Sequence of chain 1.A:
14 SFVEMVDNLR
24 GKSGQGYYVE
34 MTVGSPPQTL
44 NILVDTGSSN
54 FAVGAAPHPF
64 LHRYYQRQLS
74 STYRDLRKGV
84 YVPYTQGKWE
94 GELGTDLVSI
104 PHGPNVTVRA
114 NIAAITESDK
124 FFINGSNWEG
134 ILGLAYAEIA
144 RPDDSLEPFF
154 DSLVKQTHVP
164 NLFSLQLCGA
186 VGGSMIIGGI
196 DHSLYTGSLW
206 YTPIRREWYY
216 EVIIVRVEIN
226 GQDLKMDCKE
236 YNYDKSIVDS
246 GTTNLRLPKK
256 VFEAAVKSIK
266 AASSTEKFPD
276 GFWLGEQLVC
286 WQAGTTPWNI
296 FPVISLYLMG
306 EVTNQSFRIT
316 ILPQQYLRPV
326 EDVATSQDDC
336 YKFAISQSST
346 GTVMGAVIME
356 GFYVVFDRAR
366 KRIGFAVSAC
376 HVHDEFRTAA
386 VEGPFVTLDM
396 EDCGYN

Binding-site contacts:
Ligand atom O70 contacts residue TYR87 of chain 1.A at 3.7 Å.
Ligand atom C29 contacts residue GLN28 of chain 1.A at 3.7 Å.
Ligand atom O70 contacts residue THR88 of chain 1.A at 3.3 Å.
Ligand atom C63 contacts residue ILE142 of chain 1.A at 3.5 Å (hydrophobic).
Ligand atom O76 contacts residue THR248 of chain 1.A at 2.9 Å (h-bond).
Ligand atom C10 contacts residue GLY246 of chain 1.A at 3.7 Å.
Ligand atom C27 contacts residue GLY27 of chain 1.A at 3.7 Å.
Ligand atom C40 contacts residue ASP244 of chain 1.A at 3.4 Å.
Ligand atom O54 contacts residue THR88 of chain 1.A at 3.0 Å (h-bond).
Ligand atom C20 contacts residue TRP131 of chain 1.A at 3.8 Å (hydrophobic).
Ligand atom C47 contacts residue GLY50 of chain 1.A at 3.5 Å.
Ligand atom C60 contacts residue GLY50 of chain 1.A at 3.7 Å.
Ligand atom O54 contacts residue TYR87 of chain 1.A at 3.2 Å.
Ligand atom C31 contacts residue LEU46 of chain 1.A at 3.6 Å (hydrophobic).
Ligand atom N8 contacts residue THR247 of chain 1.A at 3.6 Å.
Ligand atom C12 contacts residue ASP48 of chain 1.A at 3.8 Å.
Ligand atom C29 contacts residue GLY29 of chain 1.A at 3.5 Å.
Ligand atom C29 contacts residue GLY246 of chain 1.A at 3.6 Å.
Ligand atom N8 contacts residue GLY246 of chain 1.A at 2.9 Å (h-bond).
Ligand atom C44 contacts residue ASP244 of chain 1.A at 3.2 Å.
Ligand atom C49 contacts residue THR88 of chain 1.A at 3.7 Å.
Ligand atom O42 contacts residue GLY246 of chain 1.A at 3.6 Å.
Ligand atom O75 contacts residue GLN89 of chain 1.A at 3.8 Å.
Ligand atom C36 contacts residue GLN89 of chain 1.A at 3.5 Å.
Ligand atom C15 contacts residue GLY246 of chain 1.A at 3.6 Å.
Ligand atom C49 contacts residue ASP244 of chain 1.A at 3.8 Å.
Ligand atom C47 contacts residue ASP244 of chain 1.A at 3.6 Å.
Ligand atom O76 contacts residue THR247 of chain 1.A at 3.5 Å.
Ligand atom C53 contacts residue GLY50 of chain 1.A at 3.6 Å.
Ligand atom C66 contacts residue PRO86 of chain 1.A at 3.6 Å (hydrophobic).
Ligand atom C31 contacts residue GLY246 of chain 1.A at 3.6 Å.
Ligand atom N55 contacts residue GLY50 of chain 1.A at 2.8 Å (h-bond).
Ligand atom O70 contacts residue GLN89 of chain 1.A at 3.1 Å (h-bond).
Ligand atom C5 contacts residue THR247 of chain 1.A at 3.6 Å.
Ligand atom C40 contacts residue ASP48 of chain 1.A at 3.7 Å.
Ligand atom O42 contacts residue ASP48 of chain 1.A at 2.6 Å (salt-bridge).
Ligand atom C27 contacts residue THR248 of chain 1.A at 3.4 Å.
Ligand atom C12 contacts residue GLY246 of chain 1.A at 3.6 Å.
Ligand atom C60 contacts residue SER51 of chain 1.A at 3.8 Å.
Ligand atom O42 contacts residue ASP244 of chain 1.A at 2.5 Å (salt-bridge).

A small-molecule ligand and the protein it binds are described below.
Small molecule (SMILES): CCCCNC(=O)[C@H](C)C[C@H](O)[C@@H]1C[C@H](C)CCc2cccc(c2)CS(=O)(=O)C[C@@H](C)C(=O)N1